Binding-site contacts:
Ligand atom O10 contacts residue HIS243 of chain 1.D at 2.8 Å (h-bond).
Ligand atom C3 contacts residue ILE193 of chain 1.D at 3.8 Å (hydrophobic).
Ligand atom C10 contacts residue HIS243 of chain 1.D at 3.1 Å.
Ligand atom O6P contacts residue MET153 of chain 1.D at 3.6 Å.
Ligand atom C12 contacts residue ALA105 of chain 1.D at 3.2 Å (hydrophobic).
Ligand atom C2 contacts residue TRP185 of chain 1.D at 3.5 Å (hydrophobic).
Ligand atom O12 contacts residue GLY35 of chain 1.D at 2.9 Å (h-bond).
Ligand atom O6P contacts residue ASN156 of chain 1.D at 3.7 Å.
Ligand atom C5 contacts residue LEU138 of chain 1.D at 4.0 Å (hydrophobic).
Ligand atom O12 contacts residue ALA105 of chain 1.D at 3.2 Å.
Ligand atom C12 contacts residue TRP185 of chain 1.D at 4.0 Å (hydrophobic).
Ligand atom C5 contacts residue PRO131 of chain 1.D at 4.0 Å (hydrophobic).
Ligand atom O2 contacts residue TYR189 of chain 1.D at 3.5 Å.
Ligand atom C8P contacts residue MET153 of chain 1.D at 3.3 Å (hydrophobic).
Ligand atom O4 contacts residue ASN134 of chain 1.D at 2.7 Å (h-bond).
Ligand atom C1P contacts residue HIS243 of chain 1.D at 3.9 Å.
Ligand atom O2 contacts residue TRP185 of chain 1.D at 3.0 Å (h-bond).
Ligand atom C4P contacts residue TYR160 of chain 1.D at 3.7 Å (hydrophobic).
Ligand atom O10 contacts residue ALA105 of chain 1.D at 3.4 Å.
Ligand atom C4 contacts residue ASN134 of chain 1.D at 3.4 Å.
Ligand atom O2 contacts residue GLY35 of chain 1.D at 3.9 Å.
Ligand atom O4 contacts residue PRO190 of chain 1.D at 3.4 Å.
Ligand atom C3 contacts residue TRP185 of chain 1.D at 3.9 Å (hydrophobic).
Ligand atom O12 contacts residue SER106 of chain 1.D at 3.3 Å (h-bond).
Ligand atom C1 contacts residue ALA105 of chain 1.D at 3.8 Å (hydrophobic).
Ligand atom C12 contacts residue HIS243 of chain 1.D at 4.0 Å.
Ligand atom C8P contacts residue SER157 of chain 1.D at 3.6 Å.
Ligand atom C3P contacts residue TYR160 of chain 1.D at 3.9 Å (hydrophobic).
Ligand atom C7P contacts residue SER157 of chain 1.D at 3.5 Å.
Ligand atom C5 contacts residue ASN134 of chain 1.D at 3.4 Å.
Ligand atom C11 contacts residue PHE244 of chain 1.D at 3.6 Å (hydrophobic).
Ligand atom O12 contacts residue TRP185 of chain 1.D at 3.8 Å.
Ligand atom C5P contacts residue HIS243 of chain 1.D at 3.9 Å.
Ligand atom O2 contacts residue SER106 of chain 1.D at 3.0 Å (h-bond).
Ligand atom C11 contacts residue ASP34 of chain 1.D at 3.3 Å.
Ligand atom C1 contacts residue TRP185 of chain 1.D at 3.7 Å (hydrophobic).
Ligand atom C4 contacts residue PRO131 of chain 1.D at 4.0 Å (hydrophobic).
Ligand atom C5P contacts residue TYR160 of chain 1.D at 3.5 Å (hydrophobic).
Ligand atom O4 contacts residue PRO194 of chain 1.D at 3.2 Å.
Ligand atom C11 contacts residue HIS243 of chain 1.D at 3.3 Å.

This small molecule binds to this protein.
Small molecule (SMILES): C[C@H]1CCCC(=O)CCC/C=C/c2cc(O)cc(O)c2C(=O)O1

Sequence of chain 1.D:
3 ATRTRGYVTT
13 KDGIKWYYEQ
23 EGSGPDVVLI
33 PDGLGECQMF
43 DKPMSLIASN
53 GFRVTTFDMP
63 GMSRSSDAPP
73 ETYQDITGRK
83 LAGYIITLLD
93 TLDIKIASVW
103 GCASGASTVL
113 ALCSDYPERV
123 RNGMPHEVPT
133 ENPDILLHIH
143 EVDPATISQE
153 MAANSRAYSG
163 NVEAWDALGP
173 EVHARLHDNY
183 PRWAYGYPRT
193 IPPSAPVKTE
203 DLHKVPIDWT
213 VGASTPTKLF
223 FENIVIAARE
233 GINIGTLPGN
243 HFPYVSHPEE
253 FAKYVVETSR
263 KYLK